Sequence of chain 1.B:
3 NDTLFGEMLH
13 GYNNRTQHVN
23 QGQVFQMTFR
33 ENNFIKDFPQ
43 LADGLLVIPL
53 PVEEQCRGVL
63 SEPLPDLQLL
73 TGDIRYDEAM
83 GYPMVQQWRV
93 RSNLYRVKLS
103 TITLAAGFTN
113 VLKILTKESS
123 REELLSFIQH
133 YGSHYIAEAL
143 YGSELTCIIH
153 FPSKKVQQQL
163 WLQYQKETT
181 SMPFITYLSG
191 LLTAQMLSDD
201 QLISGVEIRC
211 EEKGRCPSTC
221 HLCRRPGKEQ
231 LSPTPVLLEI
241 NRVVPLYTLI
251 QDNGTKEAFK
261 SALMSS

Sequence of chain 2.B:
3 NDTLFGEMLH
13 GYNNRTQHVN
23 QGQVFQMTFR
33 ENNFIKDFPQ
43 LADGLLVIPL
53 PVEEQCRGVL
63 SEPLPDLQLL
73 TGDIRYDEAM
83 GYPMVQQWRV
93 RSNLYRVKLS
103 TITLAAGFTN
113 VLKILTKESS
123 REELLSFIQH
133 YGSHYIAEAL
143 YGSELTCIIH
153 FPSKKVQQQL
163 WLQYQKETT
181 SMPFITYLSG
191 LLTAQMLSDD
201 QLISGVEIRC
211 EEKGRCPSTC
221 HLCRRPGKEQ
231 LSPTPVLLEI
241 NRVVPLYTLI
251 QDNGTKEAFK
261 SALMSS

Binding-site contacts:
Ligand atom O3 contacts residue ASP75 of chain 1.B at 3.9 Å.
Ligand atom O5 contacts residue MET29 of chain 2.B at 4.2 Å.
Ligand atom C2 contacts residue ASN3 of chain 2.B at 3.3 Å.
Ligand atom C6 contacts residue PHE27 of chain 2.B at 4.1 Å (hydrophobic).
Ligand atom C6 contacts residue MET29 of chain 2.B at 3.6 Å (hydrophobic).
Ligand atom O6 contacts residue PHE27 of chain 2.B at 3.2 Å (h-bond).
Ligand atom O6 contacts residue ALA107 of chain 2.B at 4.3 Å.
Ligand atom C6 contacts residue ALA107 of chain 2.B at 3.9 Å (hydrophobic).
Ligand atom O7 contacts residue ASN3 of chain 2.B at 2.9 Å (h-bond).
Ligand atom O6 contacts residue MET29 of chain 2.B at 2.9 Å (h-bond).
Ligand atom O4 contacts residue ALA107 of chain 2.B at 4.3 Å.
Ligand atom O5 contacts residue ASN3 of chain 2.B at 3.6 Å (h-bond).
Ligand atom O3 contacts residue GLY74 of chain 1.B at 4.1 Å.
Ligand atom O6 contacts residue LEU11 of chain 2.B at 4.3 Å.
Ligand atom O6 contacts residue GLN25 of chain 2.B at 3.4 Å (h-bond).
Ligand atom C7 contacts residue ASN3 of chain 2.B at 3.7 Å.
Ligand atom C3 contacts residue ASP75 of chain 1.B at 4.2 Å.
Ligand atom C1 contacts residue ASN3 of chain 2.B at 3.2 Å.
Ligand atom C6 contacts residue GLN28 of chain 2.B at 3.6 Å.
Ligand atom N2 contacts residue ASN3 of chain 2.B at 3.9 Å.
Ligand atom O4 contacts residue ALA108 of chain 2.B at 4.0 Å.
Ligand atom O6 contacts residue GLN28 of chain 2.B at 3.4 Å.

A small-molecule ligand and the protein it binds are described below.
Small molecule (SMILES): CC(=O)N[C@@H]1[C@@H](O)[C@H](O)[C@@H](CO)O[C@H]1O